Sequence of chain 1.A:
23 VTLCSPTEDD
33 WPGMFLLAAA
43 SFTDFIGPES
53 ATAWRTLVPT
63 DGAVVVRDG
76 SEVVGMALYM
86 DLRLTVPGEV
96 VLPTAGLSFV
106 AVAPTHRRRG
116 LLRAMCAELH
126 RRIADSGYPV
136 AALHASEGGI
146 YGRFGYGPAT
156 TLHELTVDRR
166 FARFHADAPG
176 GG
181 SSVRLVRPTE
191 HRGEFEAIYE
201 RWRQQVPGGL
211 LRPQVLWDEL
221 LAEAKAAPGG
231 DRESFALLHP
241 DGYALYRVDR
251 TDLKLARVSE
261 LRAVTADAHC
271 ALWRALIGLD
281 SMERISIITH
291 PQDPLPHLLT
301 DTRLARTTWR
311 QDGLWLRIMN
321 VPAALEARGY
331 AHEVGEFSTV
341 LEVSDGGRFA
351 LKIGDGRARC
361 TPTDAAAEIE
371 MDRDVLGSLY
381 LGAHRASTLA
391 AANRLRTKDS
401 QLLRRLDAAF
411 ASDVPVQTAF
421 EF

This protein binds this small molecule.
Small molecule (SMILES): O[C@H](c1cc(C(F)(F)F)nc2c(C(F)(F)F)cccc12)[C@@H]1CCCCN1

Binding-site contacts:
Ligand atom CAJ contacts residue SER103 of chain 1.A at 3.8 Å.
Ligand atom CAM contacts residue PHE44 of chain 1.A at 3.5 Å (hydrophobic).
Ligand atom CAI contacts residue TRP56 of chain 1.A at 3.6 Å (hydrophobic).
Ligand atom CAY contacts residue PHE47 of chain 1.A at 3.8 Å (hydrophobic).
Ligand atom FAE contacts residue VAL60 of chain 1.A at 3.7 Å.
Ligand atom CAI contacts residue LEU83 of chain 1.A at 3.9 Å (hydrophobic).
Ligand atom FAE contacts residue LEU83 of chain 1.A at 3.6 Å.
Ligand atom OAA contacts residue TRP56 of chain 1.A at 3.6 Å.
Ligand atom FAE contacts residue ARG57 of chain 1.A at 3.9 Å.
Ligand atom FAE contacts residue TRP33 of chain 1.A at 3.6 Å.
Ligand atom NAQ contacts residue PHE422 of chain 1.A at 3.7 Å.
Ligand atom FAC contacts residue ALA53 of chain 1.A at 2.8 Å.
Ligand atom CAT contacts residue TRP56 of chain 1.A at 3.5 Å (hydrophobic).
Ligand atom CAJ contacts residue TRP56 of chain 1.A at 3.6 Å (hydrophobic).
Ligand atom CAT contacts residue PHE104 of chain 1.A at 3.9 Å (hydrophobic).
Ligand atom FAG contacts residue ARG57 of chain 1.A at 3.6 Å.
Ligand atom CAH contacts residue SER103 of chain 1.A at 3.9 Å.
Ligand atom FAD contacts residue SER52 of chain 1.A at 3.1 Å.
Ligand atom CAH contacts residue TRP56 of chain 1.A at 3.7 Å (hydrophobic).
Ligand atom FAB contacts residue PHE47 of chain 1.A at 2.5 Å.
Ligand atom CAU contacts residue TRP56 of chain 1.A at 3.5 Å (hydrophobic).
Ligand atom CAN contacts residue PHE422 of chain 1.A at 3.5 Å (hydrophobic).
Ligand atom CAU contacts residue PHE104 of chain 1.A at 3.7 Å (hydrophobic).
Ligand atom CAY contacts residue ALA53 of chain 1.A at 3.7 Å (hydrophobic).
Ligand atom FAF contacts residue PHE104 of chain 1.A at 3.4 Å.
Ligand atom CAR contacts residue PHE104 of chain 1.A at 3.6 Å (hydrophobic).
Ligand atom CAM contacts residue ASP46 of chain 1.A at 3.4 Å.
Ligand atom FAC contacts residue PHE37 of chain 1.A at 3.3 Å.
Ligand atom FAG contacts residue ALA53 of chain 1.A at 3.3 Å.
Ligand atom CAW contacts residue TRP56 of chain 1.A at 3.6 Å (hydrophobic).
Ligand atom FAF contacts residue TRP33 of chain 1.A at 3.2 Å.
Ligand atom CAV contacts residue PHE104 of chain 1.A at 3.6 Å (hydrophobic).
Ligand atom CAH contacts residue MET85 of chain 1.A at 3.9 Å (hydrophobic).
Ligand atom NAP contacts residue PHE104 of chain 1.A at 3.4 Å.
Ligand atom CAV contacts residue TRP56 of chain 1.A at 3.5 Å (hydrophobic).
Ligand atom FAD contacts residue GLY49 of chain 1.A at 3.3 Å.
Ligand atom FAD contacts residue ALA53 of chain 1.A at 2.8 Å.
Ligand atom CAS contacts residue TRP56 of chain 1.A at 3.5 Å (hydrophobic).
Ligand atom CAK contacts residue TRP56 of chain 1.A at 3.8 Å (hydrophobic).
Ligand atom CAO contacts residue ASP46 of chain 1.A at 3.6 Å.